Sequence of chain 2.H:
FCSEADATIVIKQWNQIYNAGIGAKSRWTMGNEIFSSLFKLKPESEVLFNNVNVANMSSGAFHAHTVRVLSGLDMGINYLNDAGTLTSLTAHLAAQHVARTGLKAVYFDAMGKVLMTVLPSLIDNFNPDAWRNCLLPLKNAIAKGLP

Sequence of chain 2.E:
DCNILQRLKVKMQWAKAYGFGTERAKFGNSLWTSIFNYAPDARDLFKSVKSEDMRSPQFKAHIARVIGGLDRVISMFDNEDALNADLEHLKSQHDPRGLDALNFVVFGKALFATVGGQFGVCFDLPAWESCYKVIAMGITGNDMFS

This protein binds this small molecule.
Small molecule (SMILES): CC(=O)N[C@H]1[C@H](O[C@H]2[C@H](O)[C@@H](NC(C)=O)CO[C@@H]2CO[C@@H]2O[C@@H](C)[C@@H](O)[C@@H](O)[C@@H]2O)O[C@H](CO)[C@@H](O[C@H]2O[C@H](CO[C@H]3O[C@H](CO)[C@@H](O)[C@H](O)[C@@H]3O)[C@@H](O)[C@H](O[C@H]3O[C@H](CO)[C@@H](O)[C@H](O)[C@@H]3O)[C@@H]2O)[C@@H]1O

Binding-site contacts:
Ligand atom C5 contacts residue ASN58 of chain 2.H at 3.6 Å.
Ligand atom O5 contacts residue SER61 of chain 2.H at 3.8 Å.
Ligand atom O5 contacts residue SER60 of chain 2.H at 4.1 Å.
Ligand atom C2 contacts residue ASN58 of chain 2.H at 2.4 Å.
Ligand atom C6 contacts residue ASN55 of chain 2.H at 3.9 Å.
Ligand atom N2 contacts residue ASN58 of chain 2.H at 2.9 Å (h-bond).
Ligand atom C5 contacts residue SER61 of chain 2.H at 4.5 Å.
Ligand atom C4 contacts residue ASN58 of chain 2.H at 4.2 Å.
Ligand atom O5 contacts residue GLY62 of chain 2.H at 4.5 Å.
Ligand atom O5 contacts residue SER60 of chain 2.H at 4.5 Å.
Ligand atom C1 contacts residue SER60 of chain 2.H at 4.2 Å.
Ligand atom C3 contacts residue ASN58 of chain 2.H at 3.8 Å.
Ligand atom C5 contacts residue ASN58 of chain 2.H at 3.9 Å.
Ligand atom C6 contacts residue SER60 of chain 2.H at 4.1 Å.
Ligand atom O7 contacts residue ASN58 of chain 2.H at 3.4 Å (h-bond).
Ligand atom O2 contacts residue ASP81 of chain 2.E at 3.3 Å (salt-bridge).
Ligand atom C6 contacts residue ASN58 of chain 2.H at 3.4 Å.
Ligand atom C5 contacts residue SER60 of chain 2.H at 4.3 Å.
Ligand atom C2 contacts residue ASP81 of chain 2.E at 3.9 Å.
Ligand atom O5 contacts residue SER61 of chain 2.H at 4.3 Å.
Ligand atom C6 contacts residue SER61 of chain 2.H at 3.6 Å.
Ligand atom C7 contacts residue ASN58 of chain 2.H at 3.5 Å.
Ligand atom C1 contacts residue ASN58 of chain 2.H at 1.4 Å.
Ligand atom O5 contacts residue ASN58 of chain 2.H at 2.4 Å (h-bond).
Ligand atom O5 contacts residue ASN58 of chain 2.H at 4.1 Å.